This small molecule binds to this protein.
Small molecule (SMILES): CC(=O)N[C@H]1[C@H](O[C@H]2[C@H](O)[C@@H](NC(C)=O)CO[C@@H]2CO)O[C@H](CO)[C@@H](O)[C@@H]1O

Binding-site contacts:
Ligand atom C7 contacts residue ASN154 of chain 45.A at 1.9 Å.
Ligand atom O7 contacts residue ASN154 of chain 45.A at 1.3 Å (h-bond).
Ligand atom C8 contacts residue GLY150 of chain 45.A at 4.3 Å.
Ligand atom N2 contacts residue ASN154 of chain 45.A at 2.2 Å (h-bond).
Ligand atom C5 contacts residue THR156 of chain 45.A at 3.7 Å.
Ligand atom C1 contacts residue THR156 of chain 45.A at 4.1 Å.
Ligand atom C7 contacts residue VAL153 of chain 45.A at 4.0 Å (hydrophobic).
Ligand atom C2 contacts residue ASN154 of chain 45.A at 2.9 Å.
Ligand atom O7 contacts residue GLY150 of chain 45.A at 4.2 Å.
Ligand atom C1 contacts residue ASN154 of chain 45.A at 2.6 Å.
Ligand atom O7 contacts residue VAL153 of chain 45.A at 2.8 Å (h-bond).
Ligand atom O5 contacts residue THR156 of chain 45.A at 3.9 Å.
Ligand atom C7 contacts residue GLY150 of chain 45.A at 4.5 Å.
Ligand atom C6 contacts residue THR156 of chain 45.A at 4.2 Å.
Ligand atom C3 contacts residue ASN154 of chain 45.A at 4.3 Å.
Ligand atom C8 contacts residue ASN154 of chain 45.A at 3.4 Å.
Ligand atom O5 contacts residue ASN154 of chain 45.A at 3.7 Å.
Ligand atom O7 contacts residue THR156 of chain 45.A at 4.2 Å.

Sequence of chain 45.A:
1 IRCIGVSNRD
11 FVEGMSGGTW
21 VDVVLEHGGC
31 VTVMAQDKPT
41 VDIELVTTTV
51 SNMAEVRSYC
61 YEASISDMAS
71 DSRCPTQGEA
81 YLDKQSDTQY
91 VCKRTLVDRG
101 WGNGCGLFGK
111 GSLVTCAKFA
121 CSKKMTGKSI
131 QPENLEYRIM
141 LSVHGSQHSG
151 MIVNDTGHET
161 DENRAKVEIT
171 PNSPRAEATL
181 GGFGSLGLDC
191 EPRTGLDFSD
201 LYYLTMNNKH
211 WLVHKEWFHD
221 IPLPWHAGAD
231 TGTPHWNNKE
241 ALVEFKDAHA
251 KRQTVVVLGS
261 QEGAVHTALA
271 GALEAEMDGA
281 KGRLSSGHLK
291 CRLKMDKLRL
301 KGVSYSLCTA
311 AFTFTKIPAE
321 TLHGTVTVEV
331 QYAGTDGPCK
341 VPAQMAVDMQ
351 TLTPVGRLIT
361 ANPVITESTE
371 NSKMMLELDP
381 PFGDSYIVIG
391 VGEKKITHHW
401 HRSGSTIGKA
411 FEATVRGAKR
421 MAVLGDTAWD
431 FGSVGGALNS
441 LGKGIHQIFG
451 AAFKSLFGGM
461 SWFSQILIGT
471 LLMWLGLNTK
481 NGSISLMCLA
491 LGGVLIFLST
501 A